Binding-site contacts:
Ligand atom C6 contacts residue LEU167 of chain 1.E at 3.5 Å (hydrophobic).
Ligand atom C12 contacts residue LEU92 of chain 1.E at 4.0 Å (hydrophobic).
Ligand atom C6 contacts residue ASN89 of chain 1.E at 3.9 Å.
Ligand atom C5 contacts residue LEU167 of chain 1.E at 4.2 Å (hydrophobic).
Ligand atom C3 contacts residue ASN89 of chain 1.E at 3.6 Å.
Ligand atom C7 contacts residue LEU167 of chain 1.E at 3.6 Å (hydrophobic).
Ligand atom C16 contacts residue TRP170 of chain 1.E at 4.0 Å (hydrophobic).
Ligand atom C11 contacts residue LEU92 of chain 1.E at 4.0 Å (hydrophobic).
Ligand atom C17 contacts residue TRP170 of chain 1.E at 4.3 Å (hydrophobic).
Ligand atom C6 contacts residue TRP170 of chain 1.E at 4.2 Å (hydrophobic).
Ligand atom C1 contacts residue LEU88 of chain 1.E at 4.5 Å (hydrophobic).
Ligand atom C2 contacts residue ASN89 of chain 1.E at 4.4 Å.
Ligand atom C15 contacts residue TRP170 of chain 1.E at 4.0 Å (hydrophobic).
Ligand atom C27 contacts residue LEU124 of chain 1.E at 4.1 Å (hydrophobic).
Ligand atom C2 contacts residue LEU88 of chain 1.E at 4.0 Å (hydrophobic).
Ligand atom C21 contacts residue LEU96 of chain 1.E at 3.6 Å (hydrophobic).
Ligand atom C26 contacts residue LEU125 of chain 1.E at 3.8 Å (hydrophobic).
Ligand atom C1 contacts residue LEU92 of chain 1.E at 3.8 Å (hydrophobic).
Ligand atom C5 contacts residue ASN89 of chain 1.E at 3.9 Å.
Ligand atom C1 contacts residue ASN89 of chain 1.E at 4.3 Å.
Ligand atom O1 contacts residue VAL85 of chain 1.E at 4.3 Å.
Ligand atom C7 contacts residue TRP170 of chain 1.E at 3.8 Å (hydrophobic).
Ligand atom C16 contacts residue LEU174 of chain 1.E at 4.2 Å (hydrophobic).
Ligand atom C14 contacts residue TRP170 of chain 1.E at 4.2 Å (hydrophobic).
Ligand atom C4 contacts residue LEU167 of chain 1.E at 4.0 Å (hydrophobic).
Ligand atom C4 contacts residue ASN89 of chain 1.E at 4.0 Å.
Ligand atom O1 contacts residue ASN89 of chain 1.E at 4.0 Å.

Sequence of chain 1.E:
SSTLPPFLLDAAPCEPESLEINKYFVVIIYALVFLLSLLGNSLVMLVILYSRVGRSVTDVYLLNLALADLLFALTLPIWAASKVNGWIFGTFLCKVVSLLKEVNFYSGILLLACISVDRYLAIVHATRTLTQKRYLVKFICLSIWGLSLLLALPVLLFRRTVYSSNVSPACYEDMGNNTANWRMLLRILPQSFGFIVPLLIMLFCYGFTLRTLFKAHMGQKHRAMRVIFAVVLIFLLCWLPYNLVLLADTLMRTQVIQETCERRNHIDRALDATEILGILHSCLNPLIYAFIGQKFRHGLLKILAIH

The protein below binds the small molecule below.
Small molecule (SMILES): CC(C)CCC[C@@H](C)[C@H]1CC[C@H]2[C@@H]3CC=C4C[C@@H](O)CC[C@]4(C)[C@H]3CC[C@]12C